Sequence of chain 1.H:
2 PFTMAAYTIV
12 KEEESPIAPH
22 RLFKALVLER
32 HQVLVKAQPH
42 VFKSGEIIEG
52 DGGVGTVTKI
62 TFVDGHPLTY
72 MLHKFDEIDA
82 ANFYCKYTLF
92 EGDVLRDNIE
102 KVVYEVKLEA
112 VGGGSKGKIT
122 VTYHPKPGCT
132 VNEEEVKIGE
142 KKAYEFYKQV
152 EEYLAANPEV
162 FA

The small molecule below binds the protein below.
Small molecule (SMILES): O=S(=O)(O)c1cccc2cccc(Nc3ccccc3)c12

Binding-site contacts:
Ligand atom C7 contacts residue LEU35 of chain 1.H at 4.0 Å (hydrophobic).
Ligand atom O2 contacts residue LYS143 of chain 1.H at 3.8 Å.
Ligand atom N contacts residue MET72 of chain 1.H at 3.6 Å.
Ligand atom C14 contacts residue VAL95 of chain 1.H at 3.8 Å (hydrophobic).
Ligand atom C10 contacts residue LYS143 of chain 1.H at 3.7 Å.
Ligand atom C6 contacts residue PHE43 of chain 1.H at 3.6 Å (hydrophobic).
Ligand atom C15 contacts residue GLY140 of chain 1.H at 3.5 Å.
Ligand atom O2 contacts residue GLY140 of chain 1.H at 4.0 Å.
Ligand atom C5 contacts residue LYS143 of chain 1.H at 3.6 Å.
Ligand atom C13 contacts residue VAL95 of chain 1.H at 3.6 Å (hydrophobic).
Ligand atom O1 contacts residue ARG31 of chain 1.H at 2.7 Å (salt-bridge).
Ligand atom C2 contacts residue MET72 of chain 1.H at 4.0 Å (hydrophobic).
Ligand atom O3 contacts residue MET72 of chain 1.H at 4.1 Å.
Ligand atom C7 contacts residue GLN39 of chain 1.H at 3.5 Å.
Ligand atom C16 contacts residue VAL95 of chain 1.H at 3.9 Å (hydrophobic).
Ligand atom O2 contacts residue ALA144 of chain 1.H at 3.7 Å.
Ligand atom C14 contacts residue GLY140 of chain 1.H at 3.5 Å.
Ligand atom C11 contacts residue VAL95 of chain 1.H at 3.7 Å (hydrophobic).
Ligand atom O1 contacts residue ALA144 of chain 1.H at 4.1 Å.
Ligand atom C3 contacts residue PHE63 of chain 1.H at 3.3 Å (hydrophobic).
Ligand atom C8 contacts residue LEU35 of chain 1.H at 3.9 Å (hydrophobic).
Ligand atom C8 contacts residue LYS143 of chain 1.H at 3.7 Å.
Ligand atom C6 contacts residue LYS143 of chain 1.H at 3.6 Å.
Ligand atom C9 contacts residue LYS143 of chain 1.H at 3.7 Å.
Ligand atom C15 contacts residue GLU136 of chain 1.H at 4.0 Å.
Ligand atom C4 contacts residue PHE63 of chain 1.H at 3.9 Å (hydrophobic).
Ligand atom C13 contacts residue GLY140 of chain 1.H at 4.0 Å.
Ligand atom C4 contacts residue LYS143 of chain 1.H at 3.5 Å.
Ligand atom S contacts residue ARG31 of chain 1.H at 4.0 Å.
Ligand atom C12 contacts residue LEU90 of chain 1.H at 4.0 Å (hydrophobic).
Ligand atom C5 contacts residue PHE43 of chain 1.H at 3.8 Å (hydrophobic).
Ligand atom C12 contacts residue VAL95 of chain 1.H at 3.6 Å (hydrophobic).
Ligand atom C15 contacts residue VAL95 of chain 1.H at 3.9 Å (hydrophobic).
Ligand atom C2 contacts residue PHE63 of chain 1.H at 3.9 Å (hydrophobic).
Ligand atom C6 contacts residue GLN39 of chain 1.H at 3.4 Å.
Ligand atom C4 contacts residue PHE43 of chain 1.H at 4.0 Å (hydrophobic).
Ligand atom C14 contacts residue GLU136 of chain 1.H at 3.4 Å.
Ligand atom C1 contacts residue MET72 of chain 1.H at 3.8 Å (hydrophobic).
Ligand atom C16 contacts residue LYS143 of chain 1.H at 3.8 Å.
Ligand atom C7 contacts residue LYS143 of chain 1.H at 3.7 Å.